A protein and the small-molecule ligand that binds it are described below.
Small molecule (SMILES): CC(=O)N[C@H]1[C@H](O[C@H]2[C@H](O)[C@@H](NC(C)=O)CO[C@@H]2CO)O[C@H](CO)[C@@H](O)[C@@H]1O

Sequence of chain 1.D:
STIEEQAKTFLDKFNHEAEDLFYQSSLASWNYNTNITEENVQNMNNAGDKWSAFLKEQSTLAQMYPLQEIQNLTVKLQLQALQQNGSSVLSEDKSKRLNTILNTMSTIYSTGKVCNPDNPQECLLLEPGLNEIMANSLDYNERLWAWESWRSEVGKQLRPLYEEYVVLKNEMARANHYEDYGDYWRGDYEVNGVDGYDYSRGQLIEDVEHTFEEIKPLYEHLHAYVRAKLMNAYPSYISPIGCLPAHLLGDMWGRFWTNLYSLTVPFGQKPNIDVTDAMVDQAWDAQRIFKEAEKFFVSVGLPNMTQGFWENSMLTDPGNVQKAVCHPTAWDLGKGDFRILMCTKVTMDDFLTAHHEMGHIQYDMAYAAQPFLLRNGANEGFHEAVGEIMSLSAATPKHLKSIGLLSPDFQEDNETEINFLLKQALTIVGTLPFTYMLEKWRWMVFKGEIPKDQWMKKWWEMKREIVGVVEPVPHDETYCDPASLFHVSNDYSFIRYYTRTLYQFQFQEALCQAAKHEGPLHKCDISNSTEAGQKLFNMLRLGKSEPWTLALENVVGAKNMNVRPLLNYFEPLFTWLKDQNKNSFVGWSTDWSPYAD

Binding-site contacts:
Ligand atom C4 contacts residue ASN547 of chain 1.D at 4.2 Å.
Ligand atom N2 contacts residue SER421 of chain 1.D at 4.0 Å.
Ligand atom N2 contacts residue ASN547 of chain 1.D at 2.9 Å (h-bond).
Ligand atom C2 contacts residue ASN547 of chain 1.D at 2.4 Å.
Ligand atom O3 contacts residue SER421 of chain 1.D at 4.1 Å.
Ligand atom O7 contacts residue SER421 of chain 1.D at 4.2 Å.
Ligand atom C8 contacts residue ASP544 of chain 1.D at 4.0 Å.
Ligand atom C7 contacts residue ASN547 of chain 1.D at 3.4 Å.
Ligand atom C8 contacts residue SER421 of chain 1.D at 3.1 Å.
Ligand atom C8 contacts residue HIS418 of chain 1.D at 4.0 Å.
Ligand atom O5 contacts residue ASN547 of chain 1.D at 2.3 Å (h-bond).
Ligand atom C5 contacts residue ASN547 of chain 1.D at 3.6 Å.
Ligand atom C7 contacts residue SER546 of chain 1.D at 4.1 Å.
Ligand atom C1 contacts residue ASN547 of chain 1.D at 1.4 Å.
Ligand atom C3 contacts residue ASN547 of chain 1.D at 3.8 Å.
Ligand atom O7 contacts residue ASN547 of chain 1.D at 3.6 Å (h-bond).
Ligand atom C7 contacts residue SER421 of chain 1.D at 3.6 Å.
Ligand atom C8 contacts residue SER546 of chain 1.D at 3.2 Å.